Binding-site contacts:
Ligand atom C5 contacts residue ASN308 of chain 1.G at 3.6 Å.
Ligand atom N2 contacts residue ASN308 of chain 1.G at 2.9 Å (h-bond).
Ligand atom C2 contacts residue ASN308 of chain 1.G at 2.5 Å.
Ligand atom C4 contacts residue ASN308 of chain 1.G at 4.2 Å.
Ligand atom C7 contacts residue ASN308 of chain 1.G at 4.0 Å.
Ligand atom C1 contacts residue ASN308 of chain 1.G at 1.4 Å.
Ligand atom C8 contacts residue ASN308 of chain 1.G at 4.2 Å.
Ligand atom C3 contacts residue ASN308 of chain 1.G at 3.8 Å.
Ligand atom C7 contacts residue TRP364 of chain 1.G at 4.1 Å (hydrophobic).
Ligand atom O5 contacts residue ASN308 of chain 1.G at 2.3 Å (h-bond).
Ligand atom N2 contacts residue TRP364 of chain 1.G at 4.3 Å.
Ligand atom C8 contacts residue SER362 of chain 1.G at 3.6 Å.
Ligand atom C8 contacts residue TRP364 of chain 1.G at 3.2 Å (hydrophobic).

Sequence of chain 1.G:
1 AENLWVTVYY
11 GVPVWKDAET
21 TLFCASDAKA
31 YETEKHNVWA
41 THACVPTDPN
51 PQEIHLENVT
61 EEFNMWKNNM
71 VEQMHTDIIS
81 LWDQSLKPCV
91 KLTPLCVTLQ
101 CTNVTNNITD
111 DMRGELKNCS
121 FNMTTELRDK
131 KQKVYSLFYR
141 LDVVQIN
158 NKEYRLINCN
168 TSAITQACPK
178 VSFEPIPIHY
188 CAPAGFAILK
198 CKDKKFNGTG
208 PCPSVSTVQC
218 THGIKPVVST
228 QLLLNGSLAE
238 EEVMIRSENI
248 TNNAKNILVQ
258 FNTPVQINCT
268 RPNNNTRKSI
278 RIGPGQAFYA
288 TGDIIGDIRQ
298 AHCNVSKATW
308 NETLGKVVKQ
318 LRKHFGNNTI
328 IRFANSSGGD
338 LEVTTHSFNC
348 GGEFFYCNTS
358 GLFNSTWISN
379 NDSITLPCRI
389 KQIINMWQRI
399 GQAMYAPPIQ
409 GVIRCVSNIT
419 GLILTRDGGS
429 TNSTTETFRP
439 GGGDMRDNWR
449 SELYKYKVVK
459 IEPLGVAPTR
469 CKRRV

The protein below binds the small molecule below.
Small molecule (SMILES): CC(=O)N[C@@H]1[C@@H](O)[C@H](O)[C@@H](CO)O[C@H]1O